Sequence of chain 1.E:
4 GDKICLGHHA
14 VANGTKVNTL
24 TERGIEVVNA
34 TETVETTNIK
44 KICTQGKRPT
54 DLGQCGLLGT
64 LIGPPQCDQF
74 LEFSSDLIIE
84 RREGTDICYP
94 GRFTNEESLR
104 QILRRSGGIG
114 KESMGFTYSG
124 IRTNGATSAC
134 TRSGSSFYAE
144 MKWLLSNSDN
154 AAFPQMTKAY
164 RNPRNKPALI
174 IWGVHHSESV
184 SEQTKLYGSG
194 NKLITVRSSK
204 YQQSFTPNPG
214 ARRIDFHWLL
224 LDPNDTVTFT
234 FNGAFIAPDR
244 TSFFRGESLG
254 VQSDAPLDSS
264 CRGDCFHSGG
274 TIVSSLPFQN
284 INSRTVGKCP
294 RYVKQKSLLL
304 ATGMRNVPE

Sequence of chain 1.F:
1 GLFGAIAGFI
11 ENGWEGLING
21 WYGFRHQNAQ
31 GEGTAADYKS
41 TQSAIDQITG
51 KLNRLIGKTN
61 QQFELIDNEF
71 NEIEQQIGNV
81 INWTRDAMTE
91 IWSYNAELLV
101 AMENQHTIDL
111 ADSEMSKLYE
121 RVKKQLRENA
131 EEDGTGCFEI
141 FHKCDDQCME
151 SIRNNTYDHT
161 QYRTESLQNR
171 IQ

Binding-site contacts:
Ligand atom N2 contacts residue ASN79 of chain 1.F at 4.2 Å.
Ligand atom C7 contacts residue ASN82 of chain 1.F at 3.8 Å.
Ligand atom C8 contacts residue GLU69 of chain 1.F at 3.5 Å.
Ligand atom C1 contacts residue ASN82 of chain 1.F at 1.4 Å.
Ligand atom N2 contacts residue GLY78 of chain 1.F at 4.3 Å.
Ligand atom C8 contacts residue GLN75 of chain 1.F at 3.7 Å.
Ligand atom C8 contacts residue ASN79 of chain 1.F at 3.3 Å.
Ligand atom O7 contacts residue ASN82 of chain 1.F at 4.2 Å.
Ligand atom C8 contacts residue ARG108 of chain 1.C at 3.8 Å.
Ligand atom C8 contacts residue ARG287 of chain 1.E at 4.1 Å.
Ligand atom C4 contacts residue ASN82 of chain 1.F at 4.2 Å.
Ligand atom C5 contacts residue ASN82 of chain 1.F at 3.6 Å.
Ligand atom C6 contacts residue ARG287 of chain 1.E at 3.8 Å.
Ligand atom O7 contacts residue ASN79 of chain 1.F at 3.4 Å (h-bond).
Ligand atom C7 contacts residue ARG108 of chain 1.C at 3.6 Å.
Ligand atom C3 contacts residue ASN82 of chain 1.F at 3.8 Å.
Ligand atom N2 contacts residue ASN82 of chain 1.F at 3.0 Å (h-bond).
Ligand atom C1 contacts residue GLY78 of chain 1.F at 4.4 Å.
Ligand atom C8 contacts residue GLY78 of chain 1.F at 4.1 Å.
Ligand atom O7 contacts residue ARG108 of chain 1.C at 2.7 Å (salt-bridge).
Ligand atom C2 contacts residue ASN82 of chain 1.F at 2.5 Å.
Ligand atom C7 contacts residue ASN79 of chain 1.F at 3.4 Å.
Ligand atom O5 contacts residue ASN82 of chain 1.F at 2.3 Å (h-bond).

Sequence of chain 1.C:
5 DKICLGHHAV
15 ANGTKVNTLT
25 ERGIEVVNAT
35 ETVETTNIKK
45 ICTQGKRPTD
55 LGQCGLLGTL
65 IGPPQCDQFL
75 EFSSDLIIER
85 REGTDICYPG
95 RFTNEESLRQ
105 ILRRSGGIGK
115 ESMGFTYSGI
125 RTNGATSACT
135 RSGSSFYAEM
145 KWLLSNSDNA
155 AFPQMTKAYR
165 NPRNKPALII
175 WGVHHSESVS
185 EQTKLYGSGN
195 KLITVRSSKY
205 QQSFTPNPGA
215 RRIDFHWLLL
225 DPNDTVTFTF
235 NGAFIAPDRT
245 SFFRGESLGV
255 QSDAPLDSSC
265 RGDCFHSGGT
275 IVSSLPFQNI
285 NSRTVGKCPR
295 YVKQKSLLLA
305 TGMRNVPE

This protein binds this small molecule.
Small molecule (SMILES): CC(=O)N[C@H]1[C@H](O[C@H]2[C@H](O)[C@@H](NC(C)=O)CO[C@@H]2CO)O[C@H](CO)[C@@H](O)[C@@H]1O